Sequence of chain 2.A:
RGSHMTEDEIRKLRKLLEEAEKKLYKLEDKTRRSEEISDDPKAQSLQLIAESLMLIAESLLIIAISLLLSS

Binding-site contacts:
Ligand atom CB contacts residue GLU37 of chain 2.A at 3.4 Å.
Ligand atom O contacts residue GLU34 of chain 2.A at 3.5 Å.
Ligand atom N contacts residue ILE26 of chain 2.A at 4.2 Å.
Ligand atom CA contacts residue GLU37 of chain 2.A at 4.5 Å.
Ligand atom C contacts residue ILE84 of chain 2.A at 4.2 Å (hydrophobic).
Ligand atom O contacts residue ILE84 of chain 2.A at 3.8 Å.
Ligand atom O contacts residue SER90 of chain 2.A at 4.0 Å.
Ligand atom CB contacts residue GLU34 of chain 2.A at 3.0 Å.
Ligand atom N contacts residue GLU34 of chain 2.A at 4.4 Å.
Ligand atom N contacts residue GLU34 of chain 2.A at 4.0 Å.
Ligand atom C contacts residue ILE26 of chain 2.A at 4.2 Å (hydrophobic).
Ligand atom C contacts residue GLU34 of chain 2.A at 4.1 Å.
Ligand atom O contacts residue LEU88 of chain 2.A at 4.4 Å.
Ligand atom O contacts residue GLU23 of chain 2.A at 3.8 Å.
Ligand atom CA contacts residue ILE84 of chain 2.A at 3.8 Å (hydrophobic).
Ligand atom CB contacts residue ARG27 of chain 2.A at 3.4 Å.
Ligand atom C contacts residue LEU88 of chain 2.A at 4.4 Å (hydrophobic).
Ligand atom O contacts residue GLU25 of chain 1.C at 4.4 Å.
Ligand atom O contacts residue ARG30 of chain 2.A at 3.1 Å.
Ligand atom CA contacts residue LEU29 of chain 1.C at 3.9 Å (hydrophobic).
Ligand atom N contacts residue GLU25 of chain 1.C at 3.6 Å.
Ligand atom CB contacts residue LEU29 of chain 1.C at 4.0 Å (hydrophobic).
Ligand atom O contacts residue THR22 of chain 1.C at 4.2 Å.
Ligand atom CB contacts residue GLU23 of chain 2.A at 3.4 Å.
Ligand atom N contacts residue LYS28 of chain 1.C at 4.4 Å.
Ligand atom CA contacts residue ILE26 of chain 2.A at 4.3 Å (hydrophobic).
Ligand atom N contacts residue LEU29 of chain 1.C at 4.0 Å.
Ligand atom CB contacts residue THR22 of chain 1.C at 3.3 Å.
Ligand atom C contacts residue ARG30 of chain 2.A at 4.2 Å.
Ligand atom O contacts residue GLU37 of chain 2.A at 3.9 Å.
Ligand atom CB contacts residue ILE26 of chain 2.A at 3.9 Å (hydrophobic).
Ligand atom CA contacts residue GLU34 of chain 2.A at 3.2 Å.
Ligand atom CB contacts residue LEU88 of chain 2.A at 3.3 Å (hydrophobic).
Ligand atom CA contacts residue LEU88 of chain 2.A at 4.5 Å (hydrophobic).
Ligand atom CA contacts residue THR22 of chain 1.C at 4.0 Å.
Ligand atom CB contacts residue ILE84 of chain 2.A at 4.0 Å (hydrophobic).
Ligand atom CB contacts residue LEU88 of chain 2.A at 4.1 Å (hydrophobic).
Ligand atom O contacts residue ILE26 of chain 2.A at 3.6 Å.
Ligand atom CA contacts residue ARG27 of chain 2.A at 4.1 Å.

The protein below binds the small molecule below.
Small molecule (SMILES): C[C@H](N)C(=O)N[C@@H](C)C(=O)N[C@@H](C)C(=O)N[C@@H](C)C(=O)N[C@@H](C)C(=O)N[C@@H](C)C=O

Sequence of chain 1.C:
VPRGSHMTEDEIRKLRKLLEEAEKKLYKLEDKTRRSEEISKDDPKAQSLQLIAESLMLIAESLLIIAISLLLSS